A protein and the small-molecule ligand that binds it are described below.
Small molecule (SMILES): Oc1ccc(Nc2nc(-c3ccc(Cl)cc3)cs2)cc1

Sequence of chain 1.B:
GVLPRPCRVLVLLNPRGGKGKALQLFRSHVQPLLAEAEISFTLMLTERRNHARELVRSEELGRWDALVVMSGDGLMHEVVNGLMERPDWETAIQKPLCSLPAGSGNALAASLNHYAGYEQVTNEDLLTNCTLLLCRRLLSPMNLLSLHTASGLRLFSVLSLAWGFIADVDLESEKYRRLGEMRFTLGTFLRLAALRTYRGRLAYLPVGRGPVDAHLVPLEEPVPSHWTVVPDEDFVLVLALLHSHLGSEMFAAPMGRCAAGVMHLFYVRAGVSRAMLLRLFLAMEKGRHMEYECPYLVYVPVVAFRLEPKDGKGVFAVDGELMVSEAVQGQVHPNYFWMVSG

Binding-site contacts:
Ligand atom N6 contacts residue THR193 of chain 1.B at 2.7 Å (h-bond).
Ligand atom N1 contacts residue MET303 of chain 1.B at 3.7 Å.
Ligand atom C12 contacts residue ASP175 of chain 1.B at 3.3 Å.
Ligand atom CL contacts residue HIS308 of chain 1.B at 3.6 Å.
Ligand atom CL contacts residue PHE285 of chain 1.B at 3.4 Å.
Ligand atom C12 contacts residue ILE171 of chain 1.B at 3.4 Å (hydrophobic).
Ligand atom N6 contacts residue PHE300 of chain 1.B at 3.4 Å.
Ligand atom C19 contacts residue ILE171 of chain 1.B at 4.0 Å (hydrophobic).
Ligand atom C2 contacts residue PHE170 of chain 1.B at 3.9 Å (hydrophobic).
Ligand atom S4 contacts residue THR193 of chain 1.B at 3.9 Å.
Ligand atom S4 contacts residue PHE170 of chain 1.B at 3.3 Å.
Ligand atom C8 contacts residue ILE171 of chain 1.B at 3.9 Å (hydrophobic).
Ligand atom C18 contacts residue ASP175 of chain 1.B at 3.5 Å.
Ligand atom O20 contacts residue ASP175 of chain 1.B at 2.4 Å (salt-bridge).
Ligand atom O20 contacts residue ILE171 of chain 1.B at 3.5 Å.
Ligand atom C17 contacts residue THR193 of chain 1.B at 3.2 Å.
Ligand atom C10 contacts residue THR193 of chain 1.B at 3.2 Å.
Ligand atom C2 contacts residue PHE300 of chain 1.B at 3.3 Å (hydrophobic).
Ligand atom C13 contacts residue HIS308 of chain 1.B at 3.9 Å.
Ligand atom C5 contacts residue LEU256 of chain 1.B at 4.0 Å (hydrophobic).
Ligand atom C3 contacts residue LEU256 of chain 1.B at 3.9 Å (hydrophobic).
Ligand atom O20 contacts residue PHE189 of chain 1.B at 3.9 Å.
Ligand atom N6 contacts residue PHE170 of chain 1.B at 3.8 Å.
Ligand atom C8 contacts residue LEU256 of chain 1.B at 4.0 Å (hydrophobic).
Ligand atom C18 contacts residue ILE171 of chain 1.B at 3.6 Å (hydrophobic).
Ligand atom C14 contacts residue MET303 of chain 1.B at 4.0 Å (hydrophobic).
Ligand atom C16 contacts residue LEU265 of chain 1.B at 4.0 Å (hydrophobic).
Ligand atom C17 contacts residue ILE171 of chain 1.B at 4.0 Å (hydrophobic).
Ligand atom C16 contacts residue MET269 of chain 1.B at 3.7 Å (hydrophobic).
Ligand atom C7 contacts residue LEU256 of chain 1.B at 3.9 Å (hydrophobic).
Ligand atom N1 contacts residue PHE300 of chain 1.B at 3.8 Å.
Ligand atom C5 contacts residue LEU296 of chain 1.B at 3.9 Å (hydrophobic).
Ligand atom C19 contacts residue MET269 of chain 1.B at 3.2 Å (hydrophobic).
Ligand atom C17 contacts residue VAL174 of chain 1.B at 3.7 Å (hydrophobic).
Ligand atom C18 contacts residue VAL174 of chain 1.B at 3.7 Å (hydrophobic).
Ligand atom C2 contacts residue THR193 of chain 1.B at 3.7 Å.
Ligand atom S4 contacts residue PHE300 of chain 1.B at 3.6 Å.
Ligand atom CL contacts residue ALA271 of chain 1.B at 3.8 Å.
Ligand atom C10 contacts residue PHE300 of chain 1.B at 4.0 Å (hydrophobic).
Ligand atom C19 contacts residue LEU265 of chain 1.B at 3.8 Å (hydrophobic).